Sequence of chain 6.H:
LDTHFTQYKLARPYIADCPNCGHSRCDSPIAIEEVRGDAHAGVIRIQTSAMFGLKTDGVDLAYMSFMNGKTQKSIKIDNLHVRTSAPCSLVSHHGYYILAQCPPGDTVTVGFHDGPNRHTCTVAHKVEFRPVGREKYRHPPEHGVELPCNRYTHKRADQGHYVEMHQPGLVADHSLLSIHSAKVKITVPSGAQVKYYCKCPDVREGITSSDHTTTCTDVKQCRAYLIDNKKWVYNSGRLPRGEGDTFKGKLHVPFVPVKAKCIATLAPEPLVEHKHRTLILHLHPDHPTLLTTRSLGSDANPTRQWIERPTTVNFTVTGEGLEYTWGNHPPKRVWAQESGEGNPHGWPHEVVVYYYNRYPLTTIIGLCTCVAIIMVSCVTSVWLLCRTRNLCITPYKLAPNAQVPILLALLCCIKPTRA

The protein below binds the small molecule below.
Small molecule (SMILES): O=C(O)[C@@H]1O[C@H](O[C@H]2[C@@H](OS(=O)(=O)O)O[C@@H](O)[C@H](NS(=O)(=O)O)[C@H]2O)[C@@H](OS(=O)(=O)O)[C@H](O)[C@@H]1O

Binding-site contacts:
Ligand atom C2 contacts residue ALA158 of chain 6.H at 3.7 Å (hydrophobic).
Ligand atom O5 contacts residue LYS156 of chain 6.H at 3.4 Å.
Ligand atom OBI contacts residue LYS156 of chain 6.H at 4.0 Å.
Ligand atom O6B contacts residue HIS94 of chain 6.H at 4.0 Å.
Ligand atom C6 contacts residue HIS94 of chain 6.H at 3.9 Å.
Ligand atom OAF contacts residue ARG157 of chain 6.H at 2.8 Å (salt-bridge).
Ligand atom OAF contacts residue ALA158 of chain 6.H at 3.3 Å.
Ligand atom O6B contacts residue ARG157 of chain 6.H at 3.3 Å (salt-bridge).
Ligand atom C3 contacts residue ALA158 of chain 6.H at 4.0 Å (hydrophobic).
Ligand atom O6A contacts residue SER93 of chain 6.H at 3.2 Å.
Ligand atom O5 contacts residue ARG157 of chain 6.H at 3.8 Å.
Ligand atom O6B contacts residue LYS156 of chain 6.H at 3.3 Å.
Ligand atom OAH contacts residue LEU2 of chain 6.H at 2.8 Å (h-bond).
Ligand atom O6A contacts residue HIS94 of chain 6.H at 3.2 Å (h-bond).
Ligand atom OAF contacts residue THR4 of chain 6.H at 2.9 Å (h-bond).
Ligand atom C5 contacts residue HIS155 of chain 6.H at 4.0 Å.
Ligand atom O4 contacts residue LYS156 of chain 6.H at 3.5 Å.
Ligand atom OAH contacts residue THR4 of chain 6.H at 3.7 Å.
Ligand atom O3 contacts residue ARG157 of chain 6.H at 3.3 Å (salt-bridge).
Ligand atom O4 contacts residue SER93 of chain 6.H at 3.0 Å (h-bond).
Ligand atom O6B contacts residue LEU62 of chain 6.H at 4.0 Å.
Ligand atom C3 contacts residue ARG157 of chain 6.H at 3.7 Å.
Ligand atom C6 contacts residue HIS155 of chain 6.H at 3.4 Å.
Ligand atom C4 contacts residue LYS156 of chain 6.H at 4.0 Å.
Ligand atom OAH contacts residue ARG157 of chain 6.H at 3.1 Å (salt-bridge).
Ligand atom C6 contacts residue SER93 of chain 6.H at 4.0 Å.
Ligand atom OAH contacts residue ASP3 of chain 6.H at 4.0 Å.
Ligand atom O5 contacts residue HIS155 of chain 6.H at 3.6 Å.
Ligand atom O3 contacts residue ALA158 of chain 6.H at 3.0 Å (h-bond).
Ligand atom O6B contacts residue HIS155 of chain 6.H at 3.3 Å (h-bond).
Ligand atom C3 contacts residue LYS156 of chain 6.H at 4.0 Å.
Ligand atom O6A contacts residue LEU62 of chain 6.H at 3.4 Å.
Ligand atom C6 contacts residue LEU62 of chain 6.H at 3.5 Å (hydrophobic).
Ligand atom O4 contacts residue HIS155 of chain 6.H at 3.5 Å (h-bond).
Ligand atom O3 contacts residue LYS156 of chain 6.H at 3.0 Å.
Ligand atom O6A contacts residue HIS155 of chain 6.H at 3.8 Å.
Ligand atom O5B contacts residue LYS156 of chain 6.H at 3.3 Å.
Ligand atom SAG contacts residue THR4 of chain 6.H at 3.9 Å.
Ligand atom C5 contacts residue LEU62 of chain 6.H at 3.8 Å (hydrophobic).
Ligand atom SAG contacts residue ARG157 of chain 6.H at 3.6 Å (salt-bridge).